A protein and the small-molecule ligand that binds it are described below.
Small molecule (SMILES): CC(=O)N[C@H]1[C@H](O[C@H]2[C@H](O)[C@@H](NC(C)=O)CO[C@@H]2CO)O[C@H](CO)[C@@H](O)[C@@H]1O

Binding-site contacts:
Ligand atom C8 contacts residue ASN19 of chain 36.T at 4.3 Å.
Ligand atom C5 contacts residue ASN19 of chain 36.T at 3.8 Å.
Ligand atom C2 contacts residue ASN19 of chain 36.T at 3.0 Å.
Ligand atom O5 contacts residue ASN19 of chain 36.T at 2.8 Å (h-bond).
Ligand atom C3 contacts residue ASN19 of chain 36.T at 4.1 Å.
Ligand atom C1 contacts residue ASN19 of chain 36.T at 1.7 Å.
Ligand atom N2 contacts residue ASN19 of chain 36.T at 3.1 Å (h-bond).
Ligand atom O7 contacts residue ASN19 of chain 36.T at 4.1 Å.
Ligand atom C7 contacts residue ASN19 of chain 36.T at 3.6 Å.

Sequence of chain 36.T:
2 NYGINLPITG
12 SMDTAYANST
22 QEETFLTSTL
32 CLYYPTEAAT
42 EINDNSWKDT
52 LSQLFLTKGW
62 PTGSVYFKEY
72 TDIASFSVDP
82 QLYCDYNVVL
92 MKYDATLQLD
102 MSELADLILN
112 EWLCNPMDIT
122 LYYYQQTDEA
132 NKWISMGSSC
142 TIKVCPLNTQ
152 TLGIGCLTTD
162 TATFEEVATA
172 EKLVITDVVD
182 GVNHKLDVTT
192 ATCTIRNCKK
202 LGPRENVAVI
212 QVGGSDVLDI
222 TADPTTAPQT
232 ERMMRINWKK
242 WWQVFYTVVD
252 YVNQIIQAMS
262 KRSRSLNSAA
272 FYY